A small-molecule ligand and the protein it binds are described below.
Small molecule (SMILES): CCCCCC(=O)OC[C@H](COP(=O)(O)O)OC(=O)CCCCC

Sequence of chain 1.C:
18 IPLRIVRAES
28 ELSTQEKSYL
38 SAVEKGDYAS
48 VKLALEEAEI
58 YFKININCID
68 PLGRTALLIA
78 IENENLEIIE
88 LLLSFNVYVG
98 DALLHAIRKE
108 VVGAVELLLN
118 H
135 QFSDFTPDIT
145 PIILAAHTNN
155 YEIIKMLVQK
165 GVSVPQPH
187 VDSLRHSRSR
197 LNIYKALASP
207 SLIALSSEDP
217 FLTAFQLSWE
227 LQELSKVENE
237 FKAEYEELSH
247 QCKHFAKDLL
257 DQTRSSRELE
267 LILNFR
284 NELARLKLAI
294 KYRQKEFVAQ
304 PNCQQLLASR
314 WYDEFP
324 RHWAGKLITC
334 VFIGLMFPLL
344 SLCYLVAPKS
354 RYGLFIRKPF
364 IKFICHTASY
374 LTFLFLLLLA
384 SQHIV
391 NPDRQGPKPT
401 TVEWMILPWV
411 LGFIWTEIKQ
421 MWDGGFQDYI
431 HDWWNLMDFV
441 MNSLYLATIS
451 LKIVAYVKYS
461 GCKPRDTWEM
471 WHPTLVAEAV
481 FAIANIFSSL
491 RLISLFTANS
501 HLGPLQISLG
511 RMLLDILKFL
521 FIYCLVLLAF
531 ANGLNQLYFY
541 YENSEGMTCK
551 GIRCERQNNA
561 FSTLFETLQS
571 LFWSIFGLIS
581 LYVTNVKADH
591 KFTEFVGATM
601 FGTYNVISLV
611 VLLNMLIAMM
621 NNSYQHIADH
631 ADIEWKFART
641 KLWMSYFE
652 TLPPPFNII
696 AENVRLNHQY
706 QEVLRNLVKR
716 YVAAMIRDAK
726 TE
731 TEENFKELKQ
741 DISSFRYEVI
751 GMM

Sequence of chain 1.A:
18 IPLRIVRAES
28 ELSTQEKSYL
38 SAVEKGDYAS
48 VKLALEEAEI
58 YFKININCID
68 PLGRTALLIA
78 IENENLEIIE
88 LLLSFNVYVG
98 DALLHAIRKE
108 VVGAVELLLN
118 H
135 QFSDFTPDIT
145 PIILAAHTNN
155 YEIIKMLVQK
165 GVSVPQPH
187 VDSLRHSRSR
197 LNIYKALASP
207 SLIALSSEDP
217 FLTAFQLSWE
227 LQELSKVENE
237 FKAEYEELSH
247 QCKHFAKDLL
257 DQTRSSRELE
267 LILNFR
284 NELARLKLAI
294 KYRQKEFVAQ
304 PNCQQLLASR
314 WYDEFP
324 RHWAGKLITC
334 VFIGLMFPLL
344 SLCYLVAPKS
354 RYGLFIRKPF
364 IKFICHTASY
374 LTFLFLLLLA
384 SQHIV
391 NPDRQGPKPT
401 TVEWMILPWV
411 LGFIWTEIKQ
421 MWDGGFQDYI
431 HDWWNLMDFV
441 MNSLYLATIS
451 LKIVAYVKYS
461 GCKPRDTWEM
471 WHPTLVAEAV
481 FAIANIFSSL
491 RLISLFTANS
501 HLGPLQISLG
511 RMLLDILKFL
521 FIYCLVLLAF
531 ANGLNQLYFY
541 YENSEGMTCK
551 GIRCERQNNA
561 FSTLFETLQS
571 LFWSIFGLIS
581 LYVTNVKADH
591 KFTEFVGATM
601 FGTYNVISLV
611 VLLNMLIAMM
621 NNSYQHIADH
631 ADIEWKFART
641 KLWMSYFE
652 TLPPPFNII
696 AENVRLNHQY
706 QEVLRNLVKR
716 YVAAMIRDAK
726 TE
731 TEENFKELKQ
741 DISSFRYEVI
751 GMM

Binding-site contacts:
Ligand atom C36 contacts residue VAL606 of chain 1.A at 4.0 Å (hydrophobic).
Ligand atom O22 contacts residue THR599 of chain 1.A at 4.3 Å.
Ligand atom O31 contacts residue THR603 of chain 1.A at 4.3 Å.
Ligand atom C3 contacts residue PHE572 of chain 1.C at 3.6 Å (hydrophobic).
Ligand atom O13 contacts residue PHE595 of chain 1.A at 3.3 Å.
Ligand atom O11 contacts residue ALA598 of chain 1.A at 4.3 Å.
Ligand atom O22 contacts residue PHE595 of chain 1.A at 3.6 Å.
Ligand atom C1 contacts residue PHE572 of chain 1.C at 3.8 Å (hydrophobic).
Ligand atom O31 contacts residue PHE572 of chain 1.C at 4.1 Å.
Ligand atom O14 contacts residue THR599 of chain 1.A at 3.1 Å (h-bond).
Ligand atom C35 contacts residue VAL606 of chain 1.A at 4.3 Å (hydrophobic).
Ligand atom O12 contacts residue ALA598 of chain 1.A at 3.7 Å.
Ligand atom C1 contacts residue ALA598 of chain 1.A at 3.9 Å (hydrophobic).
Ligand atom P contacts residue PHE595 of chain 1.A at 4.2 Å.
Ligand atom C34 contacts residue VAL606 of chain 1.A at 4.0 Å (hydrophobic).
Ligand atom P contacts residue GLN569 of chain 1.C at 3.4 Å.
Ligand atom O31 contacts residue THR599 of chain 1.A at 4.2 Å.
Ligand atom O21 contacts residue PHE572 of chain 1.C at 4.0 Å.
Ligand atom O13 contacts residue GLN569 of chain 1.C at 3.0 Å (h-bond).
Ligand atom C32 contacts residue THR603 of chain 1.A at 3.6 Å.
Ligand atom C23 contacts residue LEU568 of chain 1.C at 4.1 Å (hydrophobic).
Ligand atom P contacts residue TRP573 of chain 1.C at 3.6 Å.
Ligand atom O32 contacts residue PHE572 of chain 1.C at 4.1 Å.
Ligand atom C36 contacts residue ILE607 of chain 1.A at 3.8 Å (hydrophobic).
Ligand atom O11 contacts residue PHE572 of chain 1.C at 3.6 Å.
Ligand atom C1 contacts residue THR599 of chain 1.A at 3.7 Å.
Ligand atom C34 contacts residue THR603 of chain 1.A at 4.2 Å.
Ligand atom C5 contacts residue PHE572 of chain 1.C at 3.9 Å (hydrophobic).
Ligand atom O12 contacts residue GLN569 of chain 1.C at 2.7 Å (h-bond).
Ligand atom O14 contacts residue GLN569 of chain 1.C at 4.1 Å.
Ligand atom C35 contacts residue LEU520 of chain 1.C at 4.0 Å (hydrophobic).
Ligand atom O11 contacts residue TRP573 of chain 1.C at 3.6 Å (h-bond).
Ligand atom P contacts residue ALA598 of chain 1.A at 4.2 Å.
Ligand atom C5 contacts residue LEU527 of chain 1.C at 3.9 Å (hydrophobic).
Ligand atom O14 contacts residue PHE595 of chain 1.A at 3.7 Å.
Ligand atom O14 contacts residue ALA598 of chain 1.A at 3.2 Å.
Ligand atom O12 contacts residue TRP573 of chain 1.C at 2.6 Å (h-bond).
Ligand atom C2 contacts residue PHE572 of chain 1.C at 4.2 Å (hydrophobic).
Ligand atom C31 contacts residue PHE572 of chain 1.C at 4.3 Å (hydrophobic).
Ligand atom C6 contacts residue LEU527 of chain 1.C at 4.1 Å (hydrophobic).